Sequence of chain 52.C:
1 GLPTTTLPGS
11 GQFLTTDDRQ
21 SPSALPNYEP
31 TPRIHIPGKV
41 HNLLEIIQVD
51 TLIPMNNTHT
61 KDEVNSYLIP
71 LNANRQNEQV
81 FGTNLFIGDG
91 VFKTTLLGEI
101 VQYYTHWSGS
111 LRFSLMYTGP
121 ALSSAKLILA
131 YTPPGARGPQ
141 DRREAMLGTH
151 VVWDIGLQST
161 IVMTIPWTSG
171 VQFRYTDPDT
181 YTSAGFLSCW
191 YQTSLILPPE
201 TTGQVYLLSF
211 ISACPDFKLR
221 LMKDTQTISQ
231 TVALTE

Sequence of chain 52.A:
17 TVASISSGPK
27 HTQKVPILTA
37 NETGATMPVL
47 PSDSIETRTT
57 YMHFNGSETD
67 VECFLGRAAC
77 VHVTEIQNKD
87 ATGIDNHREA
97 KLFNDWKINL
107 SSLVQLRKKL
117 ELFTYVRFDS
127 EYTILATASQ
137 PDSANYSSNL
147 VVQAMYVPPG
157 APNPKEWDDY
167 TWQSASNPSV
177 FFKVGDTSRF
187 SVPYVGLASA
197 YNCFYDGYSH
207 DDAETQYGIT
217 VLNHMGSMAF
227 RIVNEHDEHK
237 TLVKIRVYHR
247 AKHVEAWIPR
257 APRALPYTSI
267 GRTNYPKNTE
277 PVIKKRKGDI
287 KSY

Sequence of chain 53.C:
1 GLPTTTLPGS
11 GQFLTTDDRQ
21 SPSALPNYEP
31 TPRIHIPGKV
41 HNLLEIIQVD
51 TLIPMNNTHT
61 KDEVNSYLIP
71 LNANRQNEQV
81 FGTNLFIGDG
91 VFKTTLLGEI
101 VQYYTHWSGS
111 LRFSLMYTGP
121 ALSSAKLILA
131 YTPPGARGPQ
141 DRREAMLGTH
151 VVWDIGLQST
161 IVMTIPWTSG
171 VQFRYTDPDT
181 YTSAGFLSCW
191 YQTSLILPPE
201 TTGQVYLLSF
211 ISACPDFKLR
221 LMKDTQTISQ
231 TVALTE

Binding-site contacts:
Ligand atom CM6 contacts residue TYR152 of chain 52.A at 3.4 Å (hydrophobic).
Ligand atom F2 contacts residue VAL176 of chain 52.A at 2.7 Å.
Ligand atom O1A contacts residue PRO174 of chain 52.A at 3.5 Å.
Ligand atom N3A contacts residue PHE186 of chain 52.A at 3.4 Å.
Ligand atom CM3 contacts residue ASN219 of chain 52.A at 3.8 Å.
Ligand atom F3 contacts residue VAL176 of chain 52.A at 3.6 Å.
Ligand atom F1 contacts residue PHE186 of chain 52.A at 3.8 Å.
Ligand atom C5B contacts residue TYR152 of chain 52.A at 3.5 Å (hydrophobic).
Ligand atom F3 contacts residue MET151 of chain 52.A at 3.7 Å.
Ligand atom C3C contacts residue TYR128 of chain 52.A at 3.3 Å (hydrophobic).
Ligand atom C3 contacts residue LEU106 of chain 52.A at 3.8 Å (hydrophobic).
Ligand atom F3 contacts residue TYR152 of chain 52.A at 3.6 Å.
Ligand atom C6B contacts residue TYR152 of chain 52.A at 3.6 Å (hydrophobic).
Ligand atom F3 contacts residue ALA150 of chain 52.A at 2.7 Å.
Ligand atom CM2 contacts residue TYR128 of chain 52.A at 3.4 Å (hydrophobic).
Ligand atom C2A contacts residue TYR152 of chain 52.A at 3.7 Å (hydrophobic).
Ligand atom N1A contacts residue PRO174 of chain 52.A at 3.5 Å.
Ligand atom F3 contacts residue PRO174 of chain 52.A at 2.9 Å.
Ligand atom C2B contacts residue ILE104 of chain 52.A at 3.8 Å (hydrophobic).
Ligand atom C3A contacts residue PHE186 of chain 52.A at 3.7 Å (hydrophobic).
Ligand atom F3 contacts residue SER175 of chain 52.A at 2.8 Å.
Ligand atom F1 contacts residue ALA150 of chain 52.A at 3.8 Å.
Ligand atom C2C contacts residue TYR128 of chain 52.A at 3.2 Å (hydrophobic).
Ligand atom O1A contacts residue ALA24 of chain 52.C at 3.3 Å.
Ligand atom C3B contacts residue MET224 of chain 52.A at 3.6 Å (hydrophobic).
Ligand atom C1C contacts residue TYR197 of chain 52.A at 3.5 Å (hydrophobic).
Ligand atom C2C contacts residue ILE104 of chain 52.A at 3.8 Å (hydrophobic).
Ligand atom N3A contacts residue TYR152 of chain 52.A at 3.8 Å.
Ligand atom C2A contacts residue PHE186 of chain 52.A at 3.5 Å (hydrophobic).
Ligand atom CM6 contacts residue VAL188 of chain 52.A at 3.8 Å (hydrophobic).
Ligand atom F1 contacts residue MET224 of chain 52.A at 3.6 Å.
Ligand atom O1 contacts residue MET221 of chain 52.A at 3.7 Å.
Ligand atom CM2 contacts residue MET224 of chain 52.A at 3.5 Å (hydrophobic).
Ligand atom CM4 contacts residue ALA150 of chain 52.A at 3.6 Å (hydrophobic).
Ligand atom N1A contacts residue ALA24 of chain 52.C at 3.2 Å.
Ligand atom CM2 contacts residue ILE104 of chain 52.A at 3.6 Å (hydrophobic).
Ligand atom CM4 contacts residue VAL176 of chain 52.A at 3.8 Å (hydrophobic).
Ligand atom C4 contacts residue TYR197 of chain 52.A at 3.4 Å (hydrophobic).
Ligand atom CM6 contacts residue LEU25 of chain 52.C at 3.8 Å (hydrophobic).
Ligand atom C1C contacts residue TYR128 of chain 52.A at 3.5 Å (hydrophobic).

The protein below binds the small molecule below.
Small molecule (SMILES): Cc1cc(CCCOc2c(C)cc(-c3noc(C(F)(F)F)n3)cc2C)on1